Sequence of chain 1.C:
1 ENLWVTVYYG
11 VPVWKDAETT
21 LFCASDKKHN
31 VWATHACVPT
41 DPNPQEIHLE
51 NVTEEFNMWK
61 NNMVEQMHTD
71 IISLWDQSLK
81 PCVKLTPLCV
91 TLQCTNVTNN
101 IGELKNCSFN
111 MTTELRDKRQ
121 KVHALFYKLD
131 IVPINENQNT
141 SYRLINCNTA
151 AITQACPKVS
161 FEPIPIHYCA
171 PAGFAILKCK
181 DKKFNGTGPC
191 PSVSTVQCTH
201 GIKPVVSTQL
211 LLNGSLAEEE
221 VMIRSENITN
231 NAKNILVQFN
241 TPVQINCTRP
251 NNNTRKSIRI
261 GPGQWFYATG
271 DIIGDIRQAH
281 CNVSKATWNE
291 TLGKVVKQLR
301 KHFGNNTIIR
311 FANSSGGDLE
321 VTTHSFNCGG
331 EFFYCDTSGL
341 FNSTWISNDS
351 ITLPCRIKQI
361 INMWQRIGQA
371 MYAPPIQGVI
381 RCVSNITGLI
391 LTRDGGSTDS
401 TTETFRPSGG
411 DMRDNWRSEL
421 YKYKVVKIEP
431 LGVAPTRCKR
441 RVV

The protein below binds the small molecule below.
Small molecule (SMILES): CC(=O)N[C@@H]1[C@@H](O)[C@H](O)[C@@H](CO)O[C@H]1O

Sequence of chain 1.A:
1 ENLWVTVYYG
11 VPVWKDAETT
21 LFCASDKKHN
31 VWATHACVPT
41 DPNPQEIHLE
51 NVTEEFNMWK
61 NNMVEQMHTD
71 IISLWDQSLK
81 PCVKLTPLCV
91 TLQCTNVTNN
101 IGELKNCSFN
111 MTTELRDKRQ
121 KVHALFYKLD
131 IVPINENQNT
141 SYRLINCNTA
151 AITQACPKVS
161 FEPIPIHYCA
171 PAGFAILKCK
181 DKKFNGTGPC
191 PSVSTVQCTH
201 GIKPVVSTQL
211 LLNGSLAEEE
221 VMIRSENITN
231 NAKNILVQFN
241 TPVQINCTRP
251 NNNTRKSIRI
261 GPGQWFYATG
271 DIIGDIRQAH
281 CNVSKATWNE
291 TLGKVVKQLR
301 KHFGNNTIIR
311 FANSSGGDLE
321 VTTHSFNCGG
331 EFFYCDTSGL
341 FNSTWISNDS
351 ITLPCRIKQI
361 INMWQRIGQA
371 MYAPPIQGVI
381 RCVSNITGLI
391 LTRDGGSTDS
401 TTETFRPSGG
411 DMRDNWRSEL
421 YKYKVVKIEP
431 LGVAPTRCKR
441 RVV

Binding-site contacts:
Ligand atom C2 contacts residue ASN110 of chain 1.A at 2.5 Å.
Ligand atom O5 contacts residue ASN110 of chain 1.A at 2.4 Å (h-bond).
Ligand atom C7 contacts residue ARG119 of chain 1.A at 4.3 Å.
Ligand atom C8 contacts residue ASN110 of chain 1.A at 4.2 Å.
Ligand atom C1 contacts residue GLN93 of chain 1.A at 4.2 Å.
Ligand atom C3 contacts residue ASN110 of chain 1.A at 3.8 Å.
Ligand atom C4 contacts residue ASN110 of chain 1.A at 4.2 Å.
Ligand atom C7 contacts residue ASP117 of chain 1.C at 3.9 Å.
Ligand atom O7 contacts residue ASP117 of chain 1.C at 3.2 Å (salt-bridge).
Ligand atom C6 contacts residue GLN93 of chain 1.A at 4.3 Å.
Ligand atom C7 contacts residue ASN110 of chain 1.A at 3.8 Å.
Ligand atom O5 contacts residue GLN93 of chain 1.A at 3.8 Å.
Ligand atom N2 contacts residue ASP117 of chain 1.C at 3.6 Å.
Ligand atom N2 contacts residue ASN110 of chain 1.A at 2.9 Å (h-bond).
Ligand atom O7 contacts residue ARG119 of chain 1.A at 4.1 Å.
Ligand atom C1 contacts residue ASN110 of chain 1.A at 1.4 Å.
Ligand atom C8 contacts residue ARG119 of chain 1.A at 3.8 Å.
Ligand atom O6 contacts residue GLN93 of chain 1.A at 3.5 Å (h-bond).
Ligand atom O7 contacts residue ARG116 of chain 1.C at 4.2 Å.
Ligand atom C5 contacts residue GLN93 of chain 1.A at 4.0 Å.
Ligand atom C5 contacts residue ASN110 of chain 1.A at 3.7 Å.